Sequence of chain 1.I:
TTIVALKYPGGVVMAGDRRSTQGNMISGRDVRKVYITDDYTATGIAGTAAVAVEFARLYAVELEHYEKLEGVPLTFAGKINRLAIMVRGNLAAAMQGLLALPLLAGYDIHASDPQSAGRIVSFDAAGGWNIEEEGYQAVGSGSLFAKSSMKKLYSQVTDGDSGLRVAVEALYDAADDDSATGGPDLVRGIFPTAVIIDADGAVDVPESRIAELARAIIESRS

Binding-site contacts:
Ligand atom C19 contacts residue THR21 of chain 1.H at 3.5 Å.
Ligand atom N06 contacts residue THR1 of chain 1.H at 3.7 Å.
Ligand atom O18 contacts residue SER20 of chain 1.H at 3.3 Å.
Ligand atom C22 contacts residue GLN22 of chain 1.H at 3.7 Å.
Ligand atom C09 contacts residue LYS33 of chain 1.H at 3.7 Å.
Ligand atom O01 contacts residue ALA49 of chain 1.H at 3.1 Å (h-bond).
Ligand atom C15 contacts residue VAL31 of chain 1.H at 3.5 Å (hydrophobic).
Ligand atom C25 contacts residue TRP129 of chain 1.I at 3.6 Å (hydrophobic).
Ligand atom C15 contacts residue ALA49 of chain 1.H at 3.4 Å (hydrophobic).
Ligand atom O28 contacts residue SER20 of chain 1.H at 3.6 Å.
Ligand atom C15 contacts residue SER20 of chain 1.H at 3.6 Å.
Ligand atom C24 contacts residue ASP124 of chain 1.I at 3.5 Å.
Ligand atom C02 contacts residue THR21 of chain 1.H at 3.5 Å.
Ligand atom O28 contacts residue GLN22 of chain 1.H at 3.0 Å (h-bond).
Ligand atom C22 contacts residue SER20 of chain 1.H at 3.6 Å.
Ligand atom C07 contacts residue THR1 of chain 1.H at 3.1 Å.
Ligand atom C21 contacts residue SER20 of chain 1.H at 3.5 Å.
Ligand atom O28 contacts residue SER27 of chain 1.H at 2.8 Å (h-bond).
Ligand atom C27 contacts residue GLN22 of chain 1.H at 3.7 Å.
Ligand atom C05 contacts residue GLY47 of chain 1.H at 3.6 Å.
Ligand atom O18 contacts residue THR21 of chain 1.H at 3.5 Å (h-bond).
Ligand atom C16 contacts residue ALA49 of chain 1.H at 3.5 Å (hydrophobic).
Ligand atom C14 contacts residue ALA49 of chain 1.H at 3.5 Å (hydrophobic).
Ligand atom C34 contacts residue ALA126 of chain 1.I at 3.6 Å (hydrophobic).
Ligand atom N29 contacts residue ASP124 of chain 1.I at 2.9 Å (salt-bridge).
Ligand atom C20 contacts residue THR21 of chain 1.H at 3.5 Å.
Ligand atom C04 contacts residue THR21 of chain 1.H at 3.6 Å.
Ligand atom C21 contacts residue ASP124 of chain 1.I at 3.6 Å.
Ligand atom O39 contacts residue GLN22 of chain 1.H at 3.7 Å.
Ligand atom C22 contacts residue SER27 of chain 1.H at 3.6 Å.
Ligand atom N03 contacts residue THR21 of chain 1.H at 2.7 Å (h-bond).
Ligand atom C09 contacts residue ILE45 of chain 1.H at 3.2 Å (hydrophobic).
Ligand atom C24 contacts residue GLY128 of chain 1.I at 3.7 Å.
Ligand atom C36 contacts residue MET95 of chain 1.I at 3.4 Å (hydrophobic).
Ligand atom C04 contacts residue GLY47 of chain 1.H at 3.6 Å.
Ligand atom C10 contacts residue ALA52 of chain 1.H at 3.6 Å (hydrophobic).
Ligand atom N06 contacts residue GLY47 of chain 1.H at 2.7 Å (h-bond).
Ligand atom C10 contacts residue LYS33 of chain 1.H at 3.6 Å.
Ligand atom C16 contacts residue VAL31 of chain 1.H at 3.4 Å (hydrophobic).
Ligand atom C10 contacts residue ILE45 of chain 1.H at 3.2 Å (hydrophobic).

Sequence of chain 1.H:
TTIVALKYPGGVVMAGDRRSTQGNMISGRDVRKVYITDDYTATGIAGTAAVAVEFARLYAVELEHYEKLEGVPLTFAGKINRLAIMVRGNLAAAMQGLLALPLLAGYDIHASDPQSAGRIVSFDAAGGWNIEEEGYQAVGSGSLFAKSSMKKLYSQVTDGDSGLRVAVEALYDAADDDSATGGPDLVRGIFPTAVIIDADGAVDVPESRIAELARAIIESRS

This small molecule binds to this protein.
Small molecule (SMILES): CCN(CC)C(=O)C[C@H](NC(=O)CCc1ccccc1)C(=O)N[C@@H](C)C(=O)NCc1cccc2ccccc12